This protein binds this small molecule.
Small molecule (SMILES): O=C(CO)[C@@H](O)[C@@H](O)CO

Binding-site contacts:
Ligand atom C3 contacts residue GLN215 of chain 3.A at 3.2 Å.
Ligand atom O5 contacts residue GLU222 of chain 3.A at 3.6 Å (salt-bridge).
Ligand atom C3 contacts residue ILE76 of chain 3.A at 3.9 Å (hydrophobic).
Ligand atom C4 contacts residue ILE76 of chain 3.A at 3.7 Å (hydrophobic).
Ligand atom C5 contacts residue ILE76 of chain 3.A at 3.8 Å (hydrophobic).
Ligand atom O1 contacts residue HIS199 of chain 3.A at 2.8 Å (h-bond).
Ligand atom C3 contacts residue LYS122 of chain 3.A at 3.9 Å.
Ligand atom C1 contacts residue GLN215 of chain 3.A at 3.7 Å.
Ligand atom C5 contacts residue ARG254 of chain 3.A at 3.4 Å.
Ligand atom C1 contacts residue HIS117 of chain 3.A at 3.9 Å.
Ligand atom C1 contacts residue CYS114 of chain 3.A at 3.9 Å (hydrophobic).
Ligand atom O1 contacts residue GLU124 of chain 3.A at 2.8 Å (salt-bridge).
Ligand atom O1 contacts residue PHE201 of chain 3.A at 3.9 Å.
Ligand atom C4 contacts residue GLU222 of chain 3.A at 3.5 Å.
Ligand atom C4 contacts residue ARG254 of chain 3.A at 3.2 Å.
Ligand atom O4 contacts residue LYS122 of chain 3.A at 3.2 Å (salt-bridge).
Ligand atom O2 contacts residue GLU124 of chain 3.A at 2.7 Å (salt-bridge).
Ligand atom C4 contacts residue LYS104 of chain 3.A at 3.7 Å.
Ligand atom C1 contacts residue GLU124 of chain 3.A at 3.5 Å.
Ligand atom O2 contacts residue LYS122 of chain 3.A at 3.0 Å (salt-bridge).
Ligand atom C3 contacts residue LYS104 of chain 3.A at 3.8 Å.
Ligand atom O1 contacts residue CO1 of chain 3.B at 2.1 Å.
Ligand atom C2 contacts residue GLN215 of chain 3.A at 3.5 Å.
Ligand atom C1 contacts residue PHE201 of chain 3.A at 3.8 Å (hydrophobic).
Ligand atom C2 contacts residue LYS122 of chain 3.A at 3.8 Å.
Ligand atom C2 contacts residue HIS117 of chain 3.A at 3.9 Å.
Ligand atom O2 contacts residue HIS117 of chain 3.A at 3.5 Å (h-bond).
Ligand atom C2 contacts residue CO1 of chain 3.B at 2.9 Å.
Ligand atom O3 contacts residue GLN215 of chain 3.A at 2.5 Å (h-bond).
Ligand atom C2 contacts residue GLU124 of chain 3.A at 3.5 Å.
Ligand atom O2 contacts residue CO1 of chain 3.B at 2.2 Å.
Ligand atom O3 contacts residue LYS104 of chain 3.A at 2.8 Å (salt-bridge).
Ligand atom C1 contacts residue CO1 of chain 3.B at 3.0 Å.
Ligand atom O3 contacts residue LYS122 of chain 3.A at 3.3 Å (salt-bridge).
Ligand atom O2 contacts residue HIS119 of chain 3.A at 2.9 Å (h-bond).
Ligand atom O4 contacts residue ARG254 of chain 3.A at 3.5 Å (salt-bridge).
Ligand atom O4 contacts residue GLU222 of chain 3.A at 2.7 Å (salt-bridge).
Ligand atom O4 contacts residue LYS104 of chain 3.A at 3.8 Å.
Ligand atom O1 contacts residue HIS117 of chain 3.A at 3.1 Å (h-bond).
Ligand atom O5 contacts residue ARG254 of chain 3.A at 2.6 Å (salt-bridge).

Sequence of chain 3.A:
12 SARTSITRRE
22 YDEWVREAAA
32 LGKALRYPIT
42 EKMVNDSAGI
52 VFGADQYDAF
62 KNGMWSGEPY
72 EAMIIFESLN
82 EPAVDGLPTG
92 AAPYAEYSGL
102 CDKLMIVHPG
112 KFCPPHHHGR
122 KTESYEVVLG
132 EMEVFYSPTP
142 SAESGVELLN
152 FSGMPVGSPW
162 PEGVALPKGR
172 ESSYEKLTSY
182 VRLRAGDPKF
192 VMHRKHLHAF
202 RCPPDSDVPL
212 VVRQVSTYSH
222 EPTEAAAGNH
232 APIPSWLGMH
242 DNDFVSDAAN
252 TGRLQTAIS